The small molecule below binds the protein below.
Small molecule (SMILES): CC(=O)N[C@H]1[C@H](O[C@H]2[C@H](O)[C@@H](NC(C)=O)CO[C@@H]2CO)O[C@H](CO)[C@@H](O)[C@@H]1O

Binding-site contacts:
Ligand atom C2 contacts residue ASN72 of chain 1.F at 2.5 Å.
Ligand atom O7 contacts residue THR74 of chain 1.F at 3.8 Å.
Ligand atom O6 contacts residue ASN72 of chain 1.F at 4.2 Å.
Ligand atom C2 contacts residue THR74 of chain 1.F at 4.3 Å.
Ligand atom C1 contacts residue ASN72 of chain 1.F at 1.4 Å.
Ligand atom C3 contacts residue ASN72 of chain 1.F at 3.8 Å.
Ligand atom N2 contacts residue ASN72 of chain 1.F at 2.8 Å (h-bond).
Ligand atom C8 contacts residue LYS8 of chain 1.F at 4.5 Å.
Ligand atom O5 contacts residue ASN72 of chain 1.F at 2.5 Å (h-bond).
Ligand atom C7 contacts residue VAL75 of chain 1.F at 3.9 Å (hydrophobic).
Ligand atom C7 contacts residue THR74 of chain 1.F at 4.3 Å.
Ligand atom C8 contacts residue VAL75 of chain 1.F at 3.7 Å (hydrophobic).
Ligand atom O7 contacts residue ASN72 of chain 1.F at 4.5 Å.
Ligand atom C4 contacts residue ASN72 of chain 1.F at 4.3 Å.
Ligand atom C5 contacts residue ASN72 of chain 1.F at 3.7 Å.
Ligand atom O7 contacts residue VAL75 of chain 1.F at 3.9 Å.
Ligand atom C7 contacts residue ASN72 of chain 1.F at 3.8 Å.

Sequence of chain 1.F:
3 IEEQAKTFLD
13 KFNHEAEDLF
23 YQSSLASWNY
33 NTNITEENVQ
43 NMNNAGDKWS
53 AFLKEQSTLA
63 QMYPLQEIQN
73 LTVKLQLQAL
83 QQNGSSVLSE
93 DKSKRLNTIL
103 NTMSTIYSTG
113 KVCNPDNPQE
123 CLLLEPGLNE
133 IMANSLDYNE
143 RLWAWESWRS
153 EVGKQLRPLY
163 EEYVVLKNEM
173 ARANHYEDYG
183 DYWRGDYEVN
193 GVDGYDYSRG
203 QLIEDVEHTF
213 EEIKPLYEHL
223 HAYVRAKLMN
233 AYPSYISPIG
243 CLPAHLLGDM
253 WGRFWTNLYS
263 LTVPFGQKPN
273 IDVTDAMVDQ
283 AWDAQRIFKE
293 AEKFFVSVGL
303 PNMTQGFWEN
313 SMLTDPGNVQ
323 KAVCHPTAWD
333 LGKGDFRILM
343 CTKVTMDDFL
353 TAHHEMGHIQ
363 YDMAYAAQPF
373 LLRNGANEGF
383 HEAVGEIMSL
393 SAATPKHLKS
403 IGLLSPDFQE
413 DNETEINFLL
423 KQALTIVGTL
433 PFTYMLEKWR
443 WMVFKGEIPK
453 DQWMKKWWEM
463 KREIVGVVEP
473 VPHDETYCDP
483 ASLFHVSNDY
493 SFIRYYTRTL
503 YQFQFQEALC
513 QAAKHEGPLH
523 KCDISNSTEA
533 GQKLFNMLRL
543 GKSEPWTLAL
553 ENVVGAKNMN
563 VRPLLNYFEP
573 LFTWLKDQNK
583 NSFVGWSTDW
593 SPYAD